Binding-site contacts:
Ligand atom C7 contacts residue SER389 of chain 1.E at 4.4 Å.
Ligand atom O7 contacts residue GLY390 of chain 1.E at 3.7 Å.
Ligand atom C2 contacts residue ASN393 of chain 1.E at 2.4 Å.
Ligand atom C8 contacts residue SER389 of chain 1.E at 3.5 Å.
Ligand atom C7 contacts residue ASN393 of chain 1.E at 3.3 Å.
Ligand atom C1 contacts residue ASN393 of chain 1.E at 1.5 Å.
Ligand atom O7 contacts residue ASN393 of chain 1.E at 3.5 Å (h-bond).
Ligand atom N2 contacts residue ASN393 of chain 1.E at 2.8 Å (h-bond).
Ligand atom C5 contacts residue ASN393 of chain 1.E at 3.7 Å.
Ligand atom C3 contacts residue ASN393 of chain 1.E at 3.8 Å.
Ligand atom C8 contacts residue ASN393 of chain 1.E at 4.0 Å.
Ligand atom C4 contacts residue ASN393 of chain 1.E at 4.2 Å.
Ligand atom C8 contacts residue GLY390 of chain 1.E at 3.8 Å.
Ligand atom O5 contacts residue ASN393 of chain 1.E at 2.4 Å (h-bond).
Ligand atom C7 contacts residue GLY390 of chain 1.E at 4.2 Å.

A protein and the small-molecule ligand that binds it are described below.
Small molecule (SMILES): CC(=O)N[C@@H]1[C@@H](O)[C@H](O)[C@@H](CO)O[C@H]1O

Sequence of chain 1.E:
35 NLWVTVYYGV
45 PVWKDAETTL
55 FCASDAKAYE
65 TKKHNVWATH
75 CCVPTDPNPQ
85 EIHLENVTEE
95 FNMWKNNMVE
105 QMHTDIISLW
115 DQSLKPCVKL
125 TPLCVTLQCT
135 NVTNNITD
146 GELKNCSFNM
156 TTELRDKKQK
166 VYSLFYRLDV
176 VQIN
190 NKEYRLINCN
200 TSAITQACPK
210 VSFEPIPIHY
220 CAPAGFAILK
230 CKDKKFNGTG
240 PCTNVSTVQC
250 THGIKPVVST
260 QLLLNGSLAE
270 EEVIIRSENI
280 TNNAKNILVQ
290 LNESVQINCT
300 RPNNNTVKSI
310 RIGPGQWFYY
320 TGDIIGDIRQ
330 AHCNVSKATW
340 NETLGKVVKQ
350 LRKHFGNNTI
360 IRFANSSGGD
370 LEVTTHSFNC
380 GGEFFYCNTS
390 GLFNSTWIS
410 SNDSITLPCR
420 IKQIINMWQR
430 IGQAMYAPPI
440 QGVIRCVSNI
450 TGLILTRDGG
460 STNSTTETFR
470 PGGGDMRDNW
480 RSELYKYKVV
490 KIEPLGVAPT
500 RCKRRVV